Binding-site contacts:
Ligand atom O5 contacts residue GLN468 of chain 1.A at 3.3 Å (h-bond).
Ligand atom N2 contacts residue THR470 of chain 1.A at 4.0 Å.
Ligand atom O6 contacts residue GLN468 of chain 1.A at 3.8 Å.
Ligand atom C8 contacts residue THR470 of chain 1.A at 4.3 Å.
Ligand atom C7 contacts residue ASN460 of chain 1.A at 3.9 Å.
Ligand atom C5 contacts residue ASN460 of chain 1.A at 3.7 Å.
Ligand atom C4 contacts residue ASN460 of chain 1.A at 4.2 Å.
Ligand atom N2 contacts residue ASN460 of chain 1.A at 2.9 Å (h-bond).
Ligand atom C1 contacts residue GLN468 of chain 1.A at 3.4 Å.
Ligand atom C5 contacts residue GLN468 of chain 1.A at 3.4 Å.
Ligand atom O7 contacts residue ASN460 of chain 1.A at 4.4 Å.
Ligand atom C6 contacts residue GLN468 of chain 1.A at 4.0 Å.
Ligand atom C2 contacts residue ASN460 of chain 1.A at 2.5 Å.
Ligand atom C1 contacts residue ASN460 of chain 1.A at 1.4 Å.
Ligand atom O5 contacts residue ASN460 of chain 1.A at 2.4 Å (h-bond).
Ligand atom C3 contacts residue ASN460 of chain 1.A at 3.8 Å.

A small-molecule ligand and the protein it binds are described below.
Small molecule (SMILES): CC(=O)N[C@@H]1[C@@H](O)[C@H](O)[C@@H](CO)O[C@H]1O

Sequence of chain 1.A:
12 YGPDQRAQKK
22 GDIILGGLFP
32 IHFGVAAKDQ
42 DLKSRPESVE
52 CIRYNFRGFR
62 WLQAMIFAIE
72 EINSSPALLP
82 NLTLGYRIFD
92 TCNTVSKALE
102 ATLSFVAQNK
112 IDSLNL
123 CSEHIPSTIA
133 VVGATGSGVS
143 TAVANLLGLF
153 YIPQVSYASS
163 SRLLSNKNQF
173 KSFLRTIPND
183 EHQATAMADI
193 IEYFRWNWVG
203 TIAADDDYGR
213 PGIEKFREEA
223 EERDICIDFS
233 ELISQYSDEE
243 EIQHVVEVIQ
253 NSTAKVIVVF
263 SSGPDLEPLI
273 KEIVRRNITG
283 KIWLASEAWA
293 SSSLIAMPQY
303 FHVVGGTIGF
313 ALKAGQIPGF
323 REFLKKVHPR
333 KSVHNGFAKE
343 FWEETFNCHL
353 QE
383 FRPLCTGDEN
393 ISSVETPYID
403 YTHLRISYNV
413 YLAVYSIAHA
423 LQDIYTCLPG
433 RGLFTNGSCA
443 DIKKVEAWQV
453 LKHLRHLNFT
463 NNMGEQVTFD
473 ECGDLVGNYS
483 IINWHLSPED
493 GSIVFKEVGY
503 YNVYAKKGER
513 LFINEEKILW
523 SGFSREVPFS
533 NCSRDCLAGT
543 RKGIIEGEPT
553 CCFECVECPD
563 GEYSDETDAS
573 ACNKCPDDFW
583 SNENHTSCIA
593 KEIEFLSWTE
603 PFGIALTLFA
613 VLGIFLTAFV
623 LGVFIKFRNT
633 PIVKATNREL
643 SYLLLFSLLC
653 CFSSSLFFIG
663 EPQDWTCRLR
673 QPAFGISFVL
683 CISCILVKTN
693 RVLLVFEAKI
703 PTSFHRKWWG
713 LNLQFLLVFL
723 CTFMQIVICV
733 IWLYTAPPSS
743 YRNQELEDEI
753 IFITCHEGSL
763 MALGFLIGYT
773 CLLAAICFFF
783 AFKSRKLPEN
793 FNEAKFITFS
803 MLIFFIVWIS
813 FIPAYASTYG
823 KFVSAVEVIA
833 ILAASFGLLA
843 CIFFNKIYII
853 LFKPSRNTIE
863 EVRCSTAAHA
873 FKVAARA